Sequence of chain 16.A:
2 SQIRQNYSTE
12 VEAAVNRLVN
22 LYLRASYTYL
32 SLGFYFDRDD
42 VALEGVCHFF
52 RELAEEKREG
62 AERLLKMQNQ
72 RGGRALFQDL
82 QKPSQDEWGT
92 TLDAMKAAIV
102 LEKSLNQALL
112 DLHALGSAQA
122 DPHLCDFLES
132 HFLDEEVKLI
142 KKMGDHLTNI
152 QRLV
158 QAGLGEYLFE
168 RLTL

The protein below binds the small molecule below.
Small molecule (SMILES): FC(F)(F)[C@H](Cl)Br

Binding-site contacts:
Ligand atom C1 contacts residue LEU24 of chain 5.A at 4.5 Å (hydrophobic).
Ligand atom C2 contacts residue HLT1 of chain 5.H at 1.3 Å.
Ligand atom F1 contacts residue SER27 of chain 5.A at 4.0 Å.
Ligand atom F2 contacts residue HLT1 of chain 5.H at 0.8 Å.
Ligand atom F3 contacts residue LEU81 of chain 5.A at 3.4 Å.
Ligand atom CL contacts residue LEU81 of chain 5.A at 3.6 Å.
Ligand atom F3 contacts residue LEU81 of chain 16.A at 3.9 Å.
Ligand atom F1 contacts residue LEU24 of chain 5.A at 3.3 Å.
Ligand atom F3 contacts residue LEU24 of chain 5.A at 4.1 Å.
Ligand atom CL contacts residue TYR28 of chain 16.A at 3.3 Å.
Ligand atom BR contacts residue LEU24 of chain 16.A at 3.1 Å.
Ligand atom C1 contacts residue HLT1 of chain 5.H at 0.8 Å.
Ligand atom CL contacts residue LEU24 of chain 5.A at 4.0 Å.
Ligand atom C2 contacts residue LEU81 of chain 5.A at 4.4 Å (hydrophobic).
Ligand atom F2 contacts residue SER27 of chain 5.A at 4.4 Å.
Ligand atom C2 contacts residue LEU24 of chain 5.A at 4.3 Å (hydrophobic).
Ligand atom BR contacts residue TYR28 of chain 16.A at 4.0 Å.
Ligand atom F3 contacts residue HLT1 of chain 5.H at 1.5 Å.
Ligand atom F1 contacts residue HLT1 of chain 5.H at 1.2 Å.
Ligand atom BR contacts residue HLT1 of chain 5.H at 1.2 Å.
Ligand atom BR contacts residue LEU81 of chain 16.A at 4.2 Å.
Ligand atom BR contacts residue SER27 of chain 16.A at 3.8 Å.
Ligand atom F1 contacts residue ARG59 of chain 5.A at 4.5 Å.
Ligand atom CL contacts residue HLT1 of chain 5.H at 2.2 Å.

Sequence of chain 5.A:
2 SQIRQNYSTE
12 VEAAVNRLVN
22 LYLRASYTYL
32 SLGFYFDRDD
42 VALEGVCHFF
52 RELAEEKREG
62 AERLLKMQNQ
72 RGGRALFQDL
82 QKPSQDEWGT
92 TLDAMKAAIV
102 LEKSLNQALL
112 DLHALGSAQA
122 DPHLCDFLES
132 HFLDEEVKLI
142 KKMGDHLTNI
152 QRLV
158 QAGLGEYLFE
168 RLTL